Sequence of chain 1.A:
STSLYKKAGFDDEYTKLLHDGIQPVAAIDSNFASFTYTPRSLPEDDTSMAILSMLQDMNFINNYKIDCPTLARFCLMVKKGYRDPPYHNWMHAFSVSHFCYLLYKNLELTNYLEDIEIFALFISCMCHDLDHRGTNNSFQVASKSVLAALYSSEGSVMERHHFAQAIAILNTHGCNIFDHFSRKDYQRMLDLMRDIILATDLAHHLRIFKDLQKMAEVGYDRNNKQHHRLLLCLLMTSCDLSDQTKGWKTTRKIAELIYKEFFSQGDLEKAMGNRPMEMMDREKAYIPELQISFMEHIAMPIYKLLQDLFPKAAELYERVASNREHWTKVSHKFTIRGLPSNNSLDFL

Binding-site contacts:
Ligand atom O2 contacts residue LEU263 of chain 1.A at 3.5 Å.
Ligand atom O1 contacts residue ASN158 of chain 1.A at 3.4 Å.
Ligand atom C contacts residue PHE316 of chain 1.A at 3.6 Å (hydrophobic).
Ligand atom C23 contacts residue ILE276 of chain 1.A at 3.6 Å (hydrophobic).
Ligand atom C5 contacts residue PHE316 of chain 1.A at 4.0 Å (hydrophobic).
Ligand atom C19 contacts residue ASN158 of chain 1.A at 4.0 Å.
Ligand atom C5 contacts residue PHE284 of chain 1.A at 3.8 Å (hydrophobic).
Ligand atom C22 contacts residue MET301 of chain 1.A at 3.9 Å (hydrophobic).
Ligand atom F2 contacts residue ILE320 of chain 1.A at 3.8 Å.
Ligand atom C6 contacts residue PHE284 of chain 1.A at 3.9 Å (hydrophobic).
Ligand atom C14 contacts residue THR222 of chain 1.A at 3.3 Å.
Ligand atom F3 contacts residue PHE316 of chain 1.A at 3.3 Å.
Ligand atom F1 contacts residue ASP223 of chain 1.A at 3.8 Å.
Ligand atom C11 contacts residue LEU263 of chain 1.A at 3.8 Å (hydrophobic).
Ligand atom F3 contacts residue GLN313 of chain 1.A at 3.0 Å.
Ligand atom C12 contacts residue ILE320 of chain 1.A at 4.0 Å (hydrophobic).
Ligand atom C13 contacts residue THR222 of chain 1.A at 4.1 Å.
Ligand atom O2 contacts residue PHE316 of chain 1.A at 3.9 Å.
Ligand atom O2 contacts residue TYR109 of chain 1.A at 4.0 Å.
Ligand atom C10 contacts residue LEU263 of chain 1.A at 4.0 Å (hydrophobic).
Ligand atom C contacts residue PHE284 of chain 1.A at 4.0 Å (hydrophobic).
Ligand atom F1 contacts residue THR222 of chain 1.A at 3.2 Å.
Ligand atom F contacts residue THR259 of chain 1.A at 3.4 Å.
Ligand atom O3 contacts residue TYR109 of chain 1.A at 3.4 Å.
Ligand atom F1 contacts residue THR259 of chain 1.A at 3.7 Å.
Ligand atom C23 contacts residue ILE280 of chain 1.A at 4.0 Å (hydrophobic).
Ligand atom F1 contacts residue LEU224 of chain 1.A at 3.7 Å.
Ligand atom F contacts residue LEU263 of chain 1.A at 3.9 Å.
Ligand atom C23 contacts residue TYR109 of chain 1.A at 4.0 Å (hydrophobic).
Ligand atom C12 contacts residue LEU263 of chain 1.A at 3.6 Å (hydrophobic).
Ligand atom C1 contacts residue PHE316 of chain 1.A at 3.5 Å (hydrophobic).
Ligand atom O3 contacts residue ILE280 of chain 1.A at 3.3 Å.
Ligand atom F3 contacts residue TYR281 of chain 1.A at 3.2 Å.
Ligand atom C2 contacts residue PHE316 of chain 1.A at 3.7 Å (hydrophobic).
Ligand atom C9 contacts residue HIS110 of chain 1.A at 3.7 Å.
Ligand atom C14 contacts residue ASP262 of chain 1.A at 3.7 Å.
Ligand atom F2 contacts residue LEU224 of chain 1.A at 3.3 Å.
Ligand atom C13 contacts residue LEU263 of chain 1.A at 3.8 Å (hydrophobic).
Ligand atom C3 contacts residue PHE316 of chain 1.A at 3.9 Å (hydrophobic).
Ligand atom C20 contacts residue LEU224 of chain 1.A at 3.8 Å (hydrophobic).

This small molecule binds to this protein.
Small molecule (SMILES): C[C@H](c1ccc(C(F)(F)F)cc1)n1c2c(c3cc(F)cc(S(C)(=O)=O)c31)CCC[C@H]2CC(=O)O